Sequence of chain 2.B:
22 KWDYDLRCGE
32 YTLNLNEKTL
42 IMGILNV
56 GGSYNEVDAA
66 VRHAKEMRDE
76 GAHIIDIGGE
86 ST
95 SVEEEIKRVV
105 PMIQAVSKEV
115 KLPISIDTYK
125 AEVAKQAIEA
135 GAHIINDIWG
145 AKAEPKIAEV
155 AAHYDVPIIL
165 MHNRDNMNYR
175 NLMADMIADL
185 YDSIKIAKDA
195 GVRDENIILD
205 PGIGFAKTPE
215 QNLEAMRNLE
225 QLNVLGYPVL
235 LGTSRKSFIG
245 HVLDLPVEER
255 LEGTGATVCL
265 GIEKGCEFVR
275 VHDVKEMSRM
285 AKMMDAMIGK

This small molecule binds to this protein.
Small molecule (SMILES): C=C1CN=c2nc(N)[nH]c(=O)c2=N1

Binding-site contacts:
Ligand atom C7 contacts residue ARG274 of chain 2.B at 3.7 Å.
Ligand atom C6 contacts residue YTZ1 of chain 2.I at 3.7 Å.
Ligand atom C7 contacts residue SO41 of chain 2.J at 3.9 Å.
Ligand atom N8 contacts residue ILE142 of chain 2.B at 3.4 Å.
Ligand atom C2 contacts residue ASP204 of chain 2.B at 3.2 Å.
Ligand atom C10 contacts residue LYS240 of chain 2.B at 3.8 Å.
Ligand atom C7 contacts residue ASP121 of chain 2.B at 3.9 Å.
Ligand atom C10 contacts residue PHE209 of chain 2.B at 3.8 Å (hydrophobic).
Ligand atom C9 contacts residue ARG274 of chain 2.B at 3.7 Å.
Ligand atom C2 contacts residue MET165 of chain 2.B at 3.9 Å (hydrophobic).
Ligand atom N8 contacts residue ARG274 of chain 2.B at 3.9 Å.
Ligand atom C4 contacts residue LYS240 of chain 2.B at 3.8 Å.
Ligand atom C6A contacts residue YTZ1 of chain 2.I at 2.9 Å.
Ligand atom C4 contacts residue ARG274 of chain 2.B at 3.9 Å.
Ligand atom C6 contacts residue PHE209 of chain 2.B at 3.5 Å (hydrophobic).
Ligand atom C6A contacts residue SO41 of chain 2.J at 2.5 Å.
Ligand atom C6 contacts residue LYS240 of chain 2.B at 3.8 Å.
Ligand atom N1 contacts residue ASN140 of chain 2.B at 3.6 Å (h-bond).
Ligand atom N5 contacts residue SO41 of chain 2.J at 3.9 Å.
Ligand atom O4 contacts residue LYS240 of chain 2.B at 3.0 Å (salt-bridge).
Ligand atom C6A contacts residue PHE209 of chain 2.B at 3.7 Å (hydrophobic).
Ligand atom C7 contacts residue PHE209 of chain 2.B at 3.9 Å (hydrophobic).
Ligand atom C6A contacts residue LYS240 of chain 2.B at 3.7 Å.
Ligand atom N5 contacts residue PHE209 of chain 2.B at 3.4 Å.
Ligand atom N1 contacts residue ILE142 of chain 2.B at 3.4 Å.
Ligand atom C9 contacts residue ILE142 of chain 2.B at 3.5 Å (hydrophobic).
Ligand atom O4 contacts residue GLY236 of chain 2.B at 3.1 Å (h-bond).
Ligand atom N8 contacts residue ASP121 of chain 2.B at 3.4 Å (salt-bridge).
Ligand atom C6 contacts residue SO41 of chain 2.J at 3.1 Å.
Ligand atom C10 contacts residue ARG274 of chain 2.B at 3.3 Å.
Ligand atom N2 contacts residue ASP204 of chain 2.B at 2.9 Å (salt-bridge).
Ligand atom C2 contacts residue ASN140 of chain 2.B at 3.6 Å.
Ligand atom N5 contacts residue ARG274 of chain 2.B at 3.0 Å (salt-bridge).
Ligand atom C6A contacts residue ARG274 of chain 2.B at 3.8 Å.
Ligand atom N3 contacts residue ASP204 of chain 2.B at 2.7 Å (salt-bridge).
Ligand atom N3 contacts residue MET165 of chain 2.B at 3.8 Å.
Ligand atom C4 contacts residue ASP204 of chain 2.B at 3.8 Å.
Ligand atom C6 contacts residue ARG274 of chain 2.B at 3.2 Å.
Ligand atom N2 contacts residue ASN140 of chain 2.B at 2.7 Å (h-bond).
Ligand atom N5 contacts residue LYS240 of chain 2.B at 3.0 Å (salt-bridge).